Sequence of chain 1.A:
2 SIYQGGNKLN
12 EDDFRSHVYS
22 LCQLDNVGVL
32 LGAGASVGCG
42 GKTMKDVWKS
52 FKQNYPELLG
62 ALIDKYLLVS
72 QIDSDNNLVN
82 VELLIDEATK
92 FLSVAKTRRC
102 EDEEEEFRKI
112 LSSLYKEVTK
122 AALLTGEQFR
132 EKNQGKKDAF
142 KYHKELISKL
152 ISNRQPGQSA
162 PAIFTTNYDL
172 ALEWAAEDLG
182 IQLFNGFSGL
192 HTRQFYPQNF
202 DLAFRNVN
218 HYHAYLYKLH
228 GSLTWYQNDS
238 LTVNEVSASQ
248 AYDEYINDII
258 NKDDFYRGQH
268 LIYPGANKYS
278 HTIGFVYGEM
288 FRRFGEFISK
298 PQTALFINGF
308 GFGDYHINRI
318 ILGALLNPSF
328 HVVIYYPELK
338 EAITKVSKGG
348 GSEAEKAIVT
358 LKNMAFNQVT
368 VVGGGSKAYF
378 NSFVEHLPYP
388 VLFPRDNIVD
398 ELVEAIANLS

The protein below binds the small molecule below.
Small molecule (SMILES): Nc1ncnc2c1ncn2[C@@H]1O[C@H](COP(=O)(O)OP(=O)(O)OC[C@H]2O[C@H](O)[C@H](O)[C@@H]2O)[C@@H](O)[C@H]1O

Binding-site contacts:
Ligand atom C2 contacts residue TYR376 of chain 1.A at 4.1 Å (hydrophobic).
Ligand atom O2B contacts residue GLY33 of chain 1.A at 3.9 Å.
Ligand atom O1A contacts residue MET45 of chain 1.A at 3.9 Å.
Ligand atom O3D contacts residue GLU83 of chain 1.A at 2.6 Å (salt-bridge).
Ligand atom O2D contacts residue GLU83 of chain 1.A at 2.3 Å (salt-bridge).
Ligand atom O1B contacts residue GLY308 of chain 1.A at 3.2 Å (h-bond).
Ligand atom N6 contacts residue GLY35 of chain 1.A at 4.1 Å.
Ligand atom O2A contacts residue THR44 of chain 1.A at 4.1 Å.
Ligand atom N6 contacts residue TYR376 of chain 1.A at 3.8 Å.
Ligand atom O4' contacts residue GLY306 of chain 1.A at 3.7 Å.
Ligand atom O2B contacts residue ALA34 of chain 1.A at 2.9 Å (h-bond).
Ligand atom O3A contacts residue GLY308 of chain 1.A at 4.0 Å.
Ligand atom O1B contacts residue PHE307 of chain 1.A at 3.2 Å.
Ligand atom C2 contacts residue PHE377 of chain 1.A at 4.0 Å (hydrophobic).
Ligand atom C6 contacts residue GLY35 of chain 1.A at 3.7 Å.
Ligand atom C5 contacts residue GLY35 of chain 1.A at 3.9 Å.
Ligand atom O4D contacts residue HIS227 of chain 1.A at 3.7 Å.
Ligand atom N3 contacts residue PRO334 of chain 1.A at 4.0 Å.
Ligand atom N1 contacts residue GLY35 of chain 1.A at 3.8 Å.
Ligand atom C3D contacts residue GLU83 of chain 1.A at 3.1 Å.
Ligand atom N1 contacts residue TYR376 of chain 1.A at 3.7 Å.
Ligand atom O4' contacts residue GLY35 of chain 1.A at 3.9 Å.
Ligand atom O5' contacts residue GLY308 of chain 1.A at 4.0 Å.
Ligand atom C2 contacts residue ASN305 of chain 1.A at 4.1 Å.
Ligand atom O3' contacts residue GLY308 of chain 1.A at 4.0 Å.
Ligand atom O2B contacts residue GLY306 of chain 1.A at 3.7 Å.
Ligand atom O2A contacts residue ALA34 of chain 1.A at 3.4 Å.
Ligand atom O1D contacts residue ASP311 of chain 1.A at 3.3 Å.
Ligand atom N1 contacts residue PHE377 of chain 1.A at 3.7 Å.
Ligand atom C1D contacts residue PHE307 of chain 1.A at 4.0 Å (hydrophobic).
Ligand atom C2D contacts residue GLU83 of chain 1.A at 3.3 Å.
Ligand atom C3D contacts residue ASN81 of chain 1.A at 3.9 Å.
Ligand atom O2D contacts residue ASN81 of chain 1.A at 3.7 Å.
Ligand atom C4D contacts residue GLU83 of chain 1.A at 3.3 Å.
Ligand atom PB contacts residue GLY308 of chain 1.A at 4.0 Å.
Ligand atom O4D contacts residue GLU83 of chain 1.A at 4.0 Å.
Ligand atom O3D contacts residue ASN81 of chain 1.A at 2.8 Å (h-bond).
Ligand atom C4' contacts residue GLY306 of chain 1.A at 3.8 Å.
Ligand atom C6 contacts residue TYR376 of chain 1.A at 3.9 Å (hydrophobic).
Ligand atom O1D contacts residue HIS227 of chain 1.A at 4.0 Å.